Sequence of chain 1.B:
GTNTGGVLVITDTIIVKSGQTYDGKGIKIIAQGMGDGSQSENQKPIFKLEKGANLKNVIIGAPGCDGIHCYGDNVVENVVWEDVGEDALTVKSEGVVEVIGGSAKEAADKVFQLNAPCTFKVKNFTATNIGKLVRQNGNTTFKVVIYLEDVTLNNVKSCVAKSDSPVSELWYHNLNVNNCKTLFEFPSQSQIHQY

Binding-site contacts:
Ligand atom C5 contacts residue ASN137 of chain 1.B at 4.4 Å.
Ligand atom O5 contacts residue GLN113 of chain 1.B at 4.2 Å.
Ligand atom C6 contacts residue ASN115 of chain 1.B at 3.9 Å.
Ligand atom O5 contacts residue AQA2 of chain 1.D at 3.5 Å (h-bond).
Ligand atom O4 contacts residue GLU41 of chain 1.B at 4.0 Å.
Ligand atom C6 contacts residue CA1 of chain 1.S at 3.1 Å.
Ligand atom C3 contacts residue GLU41 of chain 1.B at 4.4 Å.
Ligand atom C5 contacts residue ASN115 of chain 1.B at 4.2 Å.
Ligand atom C4 contacts residue CA1 of chain 1.S at 4.4 Å.
Ligand atom O6A contacts residue CA1 of chain 1.R at 2.5 Å.
Ligand atom O6B contacts residue ASP87 of chain 1.B at 4.2 Å.
Ligand atom O6B contacts residue CA1 of chain 1.R at 3.9 Å.
Ligand atom C4 contacts residue ASN115 of chain 1.B at 4.3 Å.
Ligand atom C6 contacts residue GLU86 of chain 1.B at 4.3 Å.
Ligand atom C6 contacts residue CA1 of chain 1.R at 3.5 Å.
Ligand atom C5 contacts residue CA1 of chain 1.S at 3.2 Å.
Ligand atom O2 contacts residue ASN137 of chain 1.B at 4.2 Å.
Ligand atom O6A contacts residue GLN113 of chain 1.B at 4.1 Å.
Ligand atom O6B contacts residue ASN115 of chain 1.B at 2.8 Å (h-bond).
Ligand atom O5 contacts residue GLU41 of chain 1.B at 3.2 Å (salt-bridge).
Ligand atom O6A contacts residue GLU41 of chain 1.B at 3.1 Å (salt-bridge).
Ligand atom O6B contacts residue THR90 of chain 1.B at 4.2 Å.
Ligand atom C6 contacts residue GLN113 of chain 1.B at 3.7 Å.
Ligand atom O6B contacts residue GLN113 of chain 1.B at 3.5 Å.
Ligand atom C6 contacts residue GLU41 of chain 1.B at 3.8 Å.
Ligand atom O3 contacts residue ASN137 of chain 1.B at 4.3 Å.
Ligand atom O6A contacts residue ASP87 of chain 1.B at 3.2 Å (salt-bridge).
Ligand atom C4 contacts residue GLU41 of chain 1.B at 4.3 Å.
Ligand atom O1 contacts residue GLU41 of chain 1.B at 4.2 Å.
Ligand atom O6A contacts residue CA1 of chain 1.S at 2.5 Å.
Ligand atom O6B contacts residue CA1 of chain 1.S at 4.3 Å.
Ligand atom O5 contacts residue CA1 of chain 1.S at 2.3 Å.
Ligand atom C5 contacts residue GLU41 of chain 1.B at 4.0 Å.
Ligand atom C6 contacts residue ASP87 of chain 1.B at 3.9 Å.
Ligand atom O6A contacts residue GLU86 of chain 1.B at 3.1 Å (salt-bridge).
Ligand atom O4 contacts residue ASN115 of chain 1.B at 4.5 Å.
Ligand atom C5 contacts residue GLN113 of chain 1.B at 3.9 Å.

The small molecule below binds the protein below.
Small molecule (SMILES): O=C[C@H](O)[C@@H](O)[C@@H](O)[C@H](O)C(=O)O